Sequence of chain 1.K:
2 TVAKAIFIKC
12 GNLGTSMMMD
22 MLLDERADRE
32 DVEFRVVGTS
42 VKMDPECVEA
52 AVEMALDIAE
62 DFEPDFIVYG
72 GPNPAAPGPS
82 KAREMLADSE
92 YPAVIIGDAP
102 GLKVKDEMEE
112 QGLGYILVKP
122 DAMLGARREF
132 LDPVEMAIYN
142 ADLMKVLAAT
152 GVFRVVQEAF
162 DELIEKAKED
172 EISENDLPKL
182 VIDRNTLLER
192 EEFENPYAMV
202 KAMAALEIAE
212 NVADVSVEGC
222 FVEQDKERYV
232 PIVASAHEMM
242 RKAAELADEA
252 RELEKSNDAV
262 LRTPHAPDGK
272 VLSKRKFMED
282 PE

Sequence of chain 1.I:
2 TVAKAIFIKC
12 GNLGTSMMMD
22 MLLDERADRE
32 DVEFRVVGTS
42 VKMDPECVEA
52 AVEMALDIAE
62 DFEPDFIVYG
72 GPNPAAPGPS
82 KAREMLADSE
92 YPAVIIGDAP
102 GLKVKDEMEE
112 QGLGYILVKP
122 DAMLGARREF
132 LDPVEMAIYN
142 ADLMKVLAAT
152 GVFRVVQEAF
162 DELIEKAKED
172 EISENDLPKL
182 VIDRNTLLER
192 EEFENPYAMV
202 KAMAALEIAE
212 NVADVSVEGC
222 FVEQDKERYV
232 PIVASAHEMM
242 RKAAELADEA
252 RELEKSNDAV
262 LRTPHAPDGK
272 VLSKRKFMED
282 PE

Binding-site contacts:
Ligand atom O3J contacts residue ARG128 of chain 1.I at 3.1 Å.
Ligand atom C7M contacts residue GLU26 of chain 1.K at 3.2 Å.
Ligand atom C2 contacts residue ASN13 of chain 1.I at 3.5 Å.
Ligand atom O4J contacts residue ARG128 of chain 1.I at 3.2 Å (salt-bridge).
Ligand atom N3 contacts residue ASN13 of chain 1.I at 3.4 Å (h-bond).
Ligand atom NA2 contacts residue ASN141 of chain 1.I at 2.8 Å (h-bond).
Ligand atom O3J contacts residue GLU130 of chain 1.I at 2.6 Å (salt-bridge).
Ligand atom CX2 contacts residue ALA127 of chain 1.I at 3.4 Å (hydrophobic).
Ligand atom C13 contacts residue ALA127 of chain 1.I at 3.5 Å (hydrophobic).
Ligand atom C13 contacts residue ARG27 of chain 1.K at 3.3 Å.
Ligand atom C9 contacts residue GLU26 of chain 1.K at 3.6 Å.
Ligand atom OH4 contacts residue MET124 of chain 1.I at 3.3 Å.
Ligand atom NA2 contacts residue LEU144 of chain 1.I at 3.6 Å.
Ligand atom C3J contacts residue GLU130 of chain 1.I at 3.4 Å.
Ligand atom C7M contacts residue VAL42 of chain 1.I at 3.6 Å (hydrophobic).
Ligand atom NA2 contacts residue GLY15 of chain 1.I at 3.6 Å (h-bond).
Ligand atom N1 contacts residue ASN141 of chain 1.I at 3.1 Å (h-bond).
Ligand atom N1 contacts residue ASN13 of chain 1.I at 3.0 Å (h-bond).
Ligand atom C4 contacts residue ASN13 of chain 1.I at 3.5 Å.
Ligand atom C4A contacts residue LEU125 of chain 1.I at 3.4 Å (hydrophobic).
Ligand atom C7M contacts residue MET137 of chain 1.I at 3.5 Å (hydrophobic).
Ligand atom OX2 contacts residue ALA127 of chain 1.I at 2.7 Å (h-bond).
Ligand atom OH4 contacts residue LEU125 of chain 1.I at 3.2 Å (h-bond).
Ligand atom O3J contacts residue ARG129 of chain 1.I at 3.0 Å (salt-bridge).
Ligand atom C12 contacts residue ARG27 of chain 1.K at 3.5 Å.
Ligand atom O2J contacts residue ARG129 of chain 1.I at 3.0 Å (salt-bridge).
Ligand atom N5 contacts residue LEU125 of chain 1.I at 3.5 Å.
Ligand atom C4J contacts residue TYR230 of chain 1.I at 3.5 Å (hydrophobic).
Ligand atom N8 contacts residue MET137 of chain 1.I at 3.0 Å.
Ligand atom C2 contacts residue ASN141 of chain 1.I at 3.5 Å.
Ligand atom OX4 contacts residue CYS221 of chain 1.I at 3.5 Å (h-bond).
Ligand atom C4A contacts residue ASN13 of chain 1.I at 3.6 Å.
Ligand atom C4 contacts residue LEU125 of chain 1.I at 3.5 Å (hydrophobic).
Ligand atom C8A contacts residue LEU125 of chain 1.I at 3.5 Å (hydrophobic).
Ligand atom C7 contacts residue GLU26 of chain 1.K at 3.4 Å.
Ligand atom OX5 contacts residue ARG128 of chain 1.I at 3.0 Å (salt-bridge).
Ligand atom C12 contacts residue ALA127 of chain 1.I at 3.6 Å (hydrophobic).
Ligand atom OX4 contacts residue ARG128 of chain 1.I at 3.4 Å (salt-bridge).
Ligand atom OX2 contacts residue CYS221 of chain 1.I at 3.2 Å.
Ligand atom C14 contacts residue ALA127 of chain 1.I at 3.6 Å (hydrophobic).

The protein below binds the small molecule below.
Small molecule (SMILES): C[C@@H]1Nc2nc(N)[nH]c(=O)c2[N+]2=CN(c3ccc(C[C@H](O)[C@H](O)[C@H](O)CO[C@H]4O[C@H](CO[P](=O)(O)O[C@@H](CCC(=O)O)C(=O)O)[C@@H](O)[C@H]4O)cc3)[C@H](C)[C@@H]12